This protein binds this small molecule.
Small molecule (SMILES): C=C1C[C@]23C[C@@]1(O)CC[C@H]2[C@@]12C=C[C@H](O)[C@@](C)(C(=O)O1)[C@H]2[C@@H]3C(=O)O

Sequence of chain 1.C:
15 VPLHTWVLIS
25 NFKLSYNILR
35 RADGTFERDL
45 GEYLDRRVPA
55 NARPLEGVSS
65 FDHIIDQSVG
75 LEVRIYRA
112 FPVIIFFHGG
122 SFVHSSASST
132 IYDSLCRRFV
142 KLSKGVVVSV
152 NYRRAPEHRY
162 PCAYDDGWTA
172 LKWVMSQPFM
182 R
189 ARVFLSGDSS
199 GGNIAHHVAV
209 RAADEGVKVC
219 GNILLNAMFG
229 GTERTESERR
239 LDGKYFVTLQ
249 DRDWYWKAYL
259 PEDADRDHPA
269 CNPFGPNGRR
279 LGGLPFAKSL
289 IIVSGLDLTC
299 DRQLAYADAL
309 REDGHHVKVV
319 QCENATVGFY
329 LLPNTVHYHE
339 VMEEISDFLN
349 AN

Binding-site contacts:
Ligand atom O31 contacts residue ILE132 of chain 1.C at 3.7 Å.
Ligand atom O13 contacts residue ARG250 of chain 1.C at 4.0 Å.
Ligand atom O71 contacts residue GLY121 of chain 1.C at 3.0 Å (h-bond).
Ligand atom C7 contacts residue SER197 of chain 1.C at 3.3 Å.
Ligand atom C1 contacts residue PHE26 of chain 1.C at 3.6 Å (hydrophobic).
Ligand atom C14 contacts residue VAL245 of chain 1.C at 3.8 Å (hydrophobic).
Ligand atom C17 contacts residue TYR253 of chain 1.C at 3.5 Å (hydrophobic).
Ligand atom O72 contacts residue SER197 of chain 1.C at 2.9 Å (h-bond).
Ligand atom C2 contacts residue PHE26 of chain 1.C at 3.8 Å (hydrophobic).
Ligand atom O13 contacts residue VAL245 of chain 1.C at 3.6 Å.
Ligand atom C15 contacts residue ARG250 of chain 1.C at 3.6 Å.
Ligand atom O31 contacts residue GLY121 of chain 1.C at 4.0 Å.
Ligand atom C7 contacts residue SER122 of chain 1.C at 3.2 Å.
Ligand atom C18 contacts residue TYR328 of chain 1.C at 3.6 Å (hydrophobic).
Ligand atom O13 contacts residue ASP249 of chain 1.C at 3.1 Å (salt-bridge).
Ligand atom O71 contacts residue SER122 of chain 1.C at 2.8 Å (h-bond).
Ligand atom C16 contacts residue ASP249 of chain 1.C at 4.0 Å.
Ligand atom O31 contacts residue TYR133 of chain 1.C at 2.7 Å (h-bond).
Ligand atom O92 contacts residue VAL325 of chain 1.C at 3.9 Å.
Ligand atom C3 contacts residue TYR133 of chain 1.C at 3.5 Å (hydrophobic).
Ligand atom C2 contacts residue ILE132 of chain 1.C at 4.0 Å (hydrophobic).
Ligand atom O72 contacts residue SER122 of chain 1.C at 3.2 Å (h-bond).
Ligand atom O71 contacts residue SER197 of chain 1.C at 3.1 Å (h-bond).
Ligand atom O91 contacts residue GLY326 of chain 1.C at 2.9 Å.
Ligand atom C17 contacts residue TYR30 of chain 1.C at 4.0 Å (hydrophobic).
Ligand atom O91 contacts residue VAL325 of chain 1.C at 3.6 Å.
Ligand atom C18 contacts residue TYR133 of chain 1.C at 3.4 Å (hydrophobic).
Ligand atom C18 contacts residue SER197 of chain 1.C at 4.0 Å.
Ligand atom C11 contacts residue ILE23 of chain 1.C at 3.7 Å (hydrophobic).
Ligand atom C14 contacts residue ARG250 of chain 1.C at 3.9 Å.
Ligand atom C18 contacts residue ASP196 of chain 1.C at 3.3 Å.
Ligand atom C15 contacts residue SER122 of chain 1.C at 3.7 Å.
Ligand atom C3 contacts residue ILE132 of chain 1.C at 3.9 Å (hydrophobic).
Ligand atom C17 contacts residue ARG34 of chain 1.C at 3.6 Å.
Ligand atom C16 contacts residue ARG250 of chain 1.C at 3.6 Å.
Ligand atom O13 contacts residue PHE244 of chain 1.C at 3.8 Å.
Ligand atom O92 contacts residue ILE23 of chain 1.C at 3.9 Å.
Ligand atom C17 contacts residue ARG250 of chain 1.C at 3.8 Å.
Ligand atom C17 contacts residue ASP249 of chain 1.C at 3.6 Å.
Ligand atom O72 contacts residue ARG250 of chain 1.C at 3.6 Å.